Sequence of chain 2.B:
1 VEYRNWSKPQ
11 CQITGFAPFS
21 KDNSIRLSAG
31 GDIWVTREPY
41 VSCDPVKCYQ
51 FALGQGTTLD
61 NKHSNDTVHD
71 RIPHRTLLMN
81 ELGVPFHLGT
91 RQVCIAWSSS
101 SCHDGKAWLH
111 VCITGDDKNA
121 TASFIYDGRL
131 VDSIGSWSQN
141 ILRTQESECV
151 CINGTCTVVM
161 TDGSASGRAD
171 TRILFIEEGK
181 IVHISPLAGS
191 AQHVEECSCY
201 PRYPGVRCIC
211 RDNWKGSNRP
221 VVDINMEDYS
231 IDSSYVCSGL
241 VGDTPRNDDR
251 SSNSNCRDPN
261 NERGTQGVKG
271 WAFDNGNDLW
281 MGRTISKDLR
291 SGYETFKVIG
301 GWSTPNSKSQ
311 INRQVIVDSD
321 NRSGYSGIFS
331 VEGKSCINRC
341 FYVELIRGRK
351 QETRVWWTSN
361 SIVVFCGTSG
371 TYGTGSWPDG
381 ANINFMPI

Binding-site contacts:
Ligand atom N3 contacts residue ASP70 of chain 2.B at 4.4 Å.
Ligand atom O2' contacts residue ARG37 of chain 2.B at 3.4 Å (salt-bridge).
Ligand atom O4' contacts residue ASP70 of chain 2.B at 4.1 Å.
Ligand atom CM4 contacts residue ASP70 of chain 2.B at 3.4 Å.
Ligand atom C5 contacts residue ASP70 of chain 2.B at 2.9 Å.
Ligand atom C3 contacts residue ASP70 of chain 2.B at 3.5 Å.
Ligand atom O1' contacts residue ARG211 of chain 2.B at 3.5 Å (salt-bridge).
Ligand atom C1 contacts residue ARG37 of chain 2.B at 4.1 Å.
Ligand atom O2' contacts residue ASP70 of chain 2.B at 4.1 Å.
Ligand atom O1' contacts residue TYR325 of chain 2.B at 3.2 Å (h-bond).
Ligand atom C4 contacts residue ASP70 of chain 2.B at 3.1 Å.
Ligand atom C6 contacts residue GLU196 of chain 2.B at 4.3 Å.
Ligand atom C' contacts residue ARG37 of chain 2.B at 3.6 Å.
Ligand atom O1' contacts residue ARG290 of chain 2.B at 3.4 Å (salt-bridge).
Ligand atom C5 contacts residue GLU38 of chain 2.B at 3.7 Å.
Ligand atom CM4 contacts residue TRP97 of chain 2.B at 3.5 Å (hydrophobic).
Ligand atom C1 contacts residue TYR325 of chain 2.B at 3.0 Å (hydrophobic).
Ligand atom C4 contacts residue GLU196 of chain 2.B at 4.2 Å.
Ligand atom N4 contacts residue ASP70 of chain 2.B at 3.9 Å.
Ligand atom O1' contacts residue ARG37 of chain 2.B at 4.0 Å.
Ligand atom C3 contacts residue TYR325 of chain 2.B at 4.2 Å (hydrophobic).
Ligand atom C4 contacts residue TYR325 of chain 2.B at 4.0 Å (hydrophobic).
Ligand atom C4' contacts residue ASP70 of chain 2.B at 3.6 Å.
Ligand atom C6 contacts residue GLU38 of chain 2.B at 3.8 Å.
Ligand atom O2' contacts residue ARG290 of chain 2.B at 3.8 Å.
Ligand atom C' contacts residue ASP70 of chain 2.B at 4.2 Å.
Ligand atom CM4 contacts residue ARG71 of chain 2.B at 3.7 Å.
Ligand atom C2 contacts residue TYR325 of chain 2.B at 3.8 Å (hydrophobic).
Ligand atom C6 contacts residue TYR325 of chain 2.B at 2.8 Å (hydrophobic).
Ligand atom C' contacts residue TYR325 of chain 2.B at 3.4 Å (hydrophobic).
Ligand atom C6 contacts residue ARG37 of chain 2.B at 3.7 Å.
Ligand atom C2 contacts residue ASP70 of chain 2.B at 3.5 Å.
Ligand atom O4' contacts residue ARG71 of chain 2.B at 3.1 Å (salt-bridge).
Ligand atom C6 contacts residue ASP70 of chain 2.B at 3.0 Å.
Ligand atom C' contacts residue ARG290 of chain 2.B at 4.0 Å.
Ligand atom N4 contacts residue GLU146 of chain 2.B at 3.9 Å.
Ligand atom C5 contacts residue TYR325 of chain 2.B at 3.3 Å (hydrophobic).
Ligand atom C5 contacts residue GLU196 of chain 2.B at 4.0 Å.
Ligand atom C4' contacts residue ARG71 of chain 2.B at 4.0 Å.
Ligand atom C1 contacts residue ASP70 of chain 2.B at 3.3 Å.

A small-molecule ligand and the protein it binds are described below.
Small molecule (SMILES): CC(=O)Nc1ccc(C(=O)O)cc1N